Sequence of chain 1.D:
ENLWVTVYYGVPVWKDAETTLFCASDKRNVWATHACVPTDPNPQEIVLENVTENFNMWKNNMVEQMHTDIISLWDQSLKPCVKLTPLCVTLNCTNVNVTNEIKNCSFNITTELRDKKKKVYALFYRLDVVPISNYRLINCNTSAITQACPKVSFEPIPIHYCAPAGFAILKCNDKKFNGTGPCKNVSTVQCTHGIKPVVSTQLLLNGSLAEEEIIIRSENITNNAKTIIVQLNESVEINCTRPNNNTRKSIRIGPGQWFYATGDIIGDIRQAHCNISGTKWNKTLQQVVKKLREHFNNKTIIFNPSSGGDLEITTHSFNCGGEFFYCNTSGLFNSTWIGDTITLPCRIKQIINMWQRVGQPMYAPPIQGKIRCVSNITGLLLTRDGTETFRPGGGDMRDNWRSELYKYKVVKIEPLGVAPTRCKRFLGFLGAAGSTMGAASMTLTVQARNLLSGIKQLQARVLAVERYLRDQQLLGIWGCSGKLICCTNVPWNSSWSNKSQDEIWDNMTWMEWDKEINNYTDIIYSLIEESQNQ

Binding-site contacts:
Ligand atom C7 contacts residue ASN202 of chain 1.A at 3.3 Å.
Ligand atom C5 contacts residue ASN202 of chain 1.A at 3.7 Å.
Ligand atom C2 contacts residue ASN202 of chain 1.A at 2.5 Å.
Ligand atom C8 contacts residue ASN202 of chain 1.A at 4.1 Å.
Ligand atom C3 contacts residue ASN202 of chain 1.A at 3.8 Å.
Ligand atom C4 contacts residue ASN202 of chain 1.A at 4.3 Å.
Ligand atom C6 contacts residue VAL184 of chain 1.A at 4.3 Å (hydrophobic).
Ligand atom N2 contacts residue ASN202 of chain 1.A at 2.9 Å (h-bond).
Ligand atom C1 contacts residue THR203 of chain 1.A at 4.4 Å.
Ligand atom C1 contacts residue ARG197 of chain 1.A at 4.1 Å.
Ligand atom O7 contacts residue ARG313 of chain 1.D at 3.7 Å.
Ligand atom C8 contacts residue ILE199 of chain 1.A at 4.0 Å (hydrophobic).
Ligand atom C1 contacts residue ASN202 of chain 1.A at 1.5 Å.
Ligand atom N2 contacts residue THR203 of chain 1.A at 4.2 Å.
Ligand atom C5 contacts residue ARG197 of chain 1.A at 4.0 Å.
Ligand atom C6 contacts residue ARG197 of chain 1.A at 3.8 Å.
Ligand atom C7 contacts residue ARG313 of chain 1.D at 4.1 Å.
Ligand atom C8 contacts residue ARG313 of chain 1.D at 4.0 Å.
Ligand atom O7 contacts residue ASN202 of chain 1.A at 3.5 Å (h-bond).
Ligand atom O5 contacts residue ARG197 of chain 1.A at 3.1 Å (salt-bridge).
Ligand atom C8 contacts residue VAL184 of chain 1.A at 3.9 Å (hydrophobic).
Ligand atom O5 contacts residue ASN202 of chain 1.A at 2.4 Å (h-bond).
Ligand atom O6 contacts residue ARG197 of chain 1.A at 3.8 Å.

Sequence of chain 1.A:
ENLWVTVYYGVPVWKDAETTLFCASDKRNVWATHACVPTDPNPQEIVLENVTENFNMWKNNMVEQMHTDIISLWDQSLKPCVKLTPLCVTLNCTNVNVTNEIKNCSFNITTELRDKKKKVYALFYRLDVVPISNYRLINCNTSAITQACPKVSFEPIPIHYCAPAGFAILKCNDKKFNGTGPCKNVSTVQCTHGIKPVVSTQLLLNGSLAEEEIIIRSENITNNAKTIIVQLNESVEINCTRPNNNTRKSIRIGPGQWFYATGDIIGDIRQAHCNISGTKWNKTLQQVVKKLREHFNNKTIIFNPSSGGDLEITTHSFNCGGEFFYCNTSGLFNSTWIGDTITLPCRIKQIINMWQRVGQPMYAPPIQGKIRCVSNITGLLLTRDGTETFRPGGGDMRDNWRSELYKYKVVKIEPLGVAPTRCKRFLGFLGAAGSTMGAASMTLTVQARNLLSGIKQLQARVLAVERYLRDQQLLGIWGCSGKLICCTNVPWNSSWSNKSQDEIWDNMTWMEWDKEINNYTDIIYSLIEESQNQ

This protein binds this small molecule.
Small molecule (SMILES): CC(=O)N[C@H]1[C@H](O[C@H]2[C@H](O)[C@@H](NC(C)=O)CO[C@@H]2CO)O[C@H](CO)[C@@H](O)[C@@H]1O